A protein and the small-molecule ligand that binds it are described below.
Small molecule (SMILES): CC(=O)N[C@@H]1[C@@H](O[C@@H]2O[C@H](CO)[C@H](O)[C@H](O[C@]3(C(=O)O)C[C@H](O)[C@@H](NC(C)=O)[C@H]([C@H](O)[C@H](O)CO)O3)[C@H]2O)[C@H](O)[C@@H](CO)O[C@H]1O

Sequence of chain 2.C:
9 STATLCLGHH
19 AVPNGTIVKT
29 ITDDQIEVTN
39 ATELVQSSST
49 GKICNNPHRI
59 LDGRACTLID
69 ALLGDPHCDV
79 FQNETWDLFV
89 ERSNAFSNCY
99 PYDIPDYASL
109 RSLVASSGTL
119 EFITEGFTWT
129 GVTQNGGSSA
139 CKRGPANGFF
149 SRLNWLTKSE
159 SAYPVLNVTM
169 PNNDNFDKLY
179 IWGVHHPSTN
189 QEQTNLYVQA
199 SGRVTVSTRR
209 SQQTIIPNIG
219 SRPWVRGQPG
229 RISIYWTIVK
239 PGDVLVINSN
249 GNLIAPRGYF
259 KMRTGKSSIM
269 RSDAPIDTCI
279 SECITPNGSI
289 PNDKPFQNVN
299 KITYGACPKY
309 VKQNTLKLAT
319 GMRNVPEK

Binding-site contacts:
Ligand atom C4 contacts residue GLY135 of chain 2.C at 3.7 Å.
Ligand atom O1A contacts residue GLN226 of chain 2.C at 4.0 Å.
Ligand atom C2 contacts residue GLN226 of chain 2.C at 3.8 Å.
Ligand atom O9 contacts residue GLY228 of chain 2.C at 4.0 Å.
Ligand atom O8 contacts residue TRP153 of chain 2.C at 3.7 Å.
Ligand atom C6 contacts residue GLU190 of chain 2.C at 3.7 Å.
Ligand atom C1 contacts residue SER137 of chain 2.C at 3.7 Å.
Ligand atom C9 contacts residue HIS183 of chain 2.C at 3.4 Å.
Ligand atom O7 contacts residue LEU194 of chain 2.C at 3.5 Å.
Ligand atom O4 contacts residue GLN226 of chain 2.C at 3.5 Å (h-bond).
Ligand atom C8 contacts residue TRP153 of chain 2.C at 3.8 Å (hydrophobic).
Ligand atom O1B contacts residue SER137 of chain 2.C at 3.8 Å.
Ligand atom C11 contacts residue THR155 of chain 2.C at 3.9 Å.
Ligand atom O8 contacts residue GLN226 of chain 2.C at 2.7 Å (h-bond).
Ligand atom O9 contacts residue HIS183 of chain 2.C at 3.5 Å (h-bond).
Ligand atom C1 contacts residue GLN226 of chain 2.C at 3.2 Å.
Ligand atom O9 contacts residue TYR98 of chain 2.C at 2.7 Å (h-bond).
Ligand atom N5 contacts residue GLY135 of chain 2.C at 2.9 Å (h-bond).
Ligand atom C10 contacts residue GLY135 of chain 2.C at 3.7 Å.
Ligand atom C9 contacts residue GLN226 of chain 2.C at 4.1 Å.
Ligand atom O1B contacts residue GLN226 of chain 2.C at 2.5 Å (h-bond).
Ligand atom O6 contacts residue GLN226 of chain 2.C at 4.0 Å.
Ligand atom O1B contacts residue SER136 of chain 2.C at 2.5 Å (h-bond).
Ligand atom C1 contacts residue SER136 of chain 2.C at 3.2 Å.
Ligand atom O9 contacts residue GLU190 of chain 2.C at 3.0 Å (salt-bridge).
Ligand atom O3 contacts residue GLN226 of chain 2.C at 3.5 Å (h-bond).
Ligand atom C11 contacts residue GLY135 of chain 2.C at 3.8 Å.
Ligand atom C9 contacts residue TRP153 of chain 2.C at 3.6 Å (hydrophobic).
Ligand atom C8 contacts residue TYR98 of chain 2.C at 3.8 Å (hydrophobic).
Ligand atom O9 contacts residue GLN226 of chain 2.C at 3.4 Å (h-bond).
Ligand atom C11 contacts residue TRP153 of chain 2.C at 3.5 Å (hydrophobic).
Ligand atom O10 contacts residue LEU194 of chain 2.C at 3.8 Å.
Ligand atom C9 contacts residue TYR98 of chain 2.C at 3.1 Å (hydrophobic).
Ligand atom C8 contacts residue GLN226 of chain 2.C at 3.5 Å.
Ligand atom O1A contacts residue SER136 of chain 2.C at 3.2 Å.
Ligand atom O8 contacts residue TYR98 of chain 2.C at 3.2 Å.
Ligand atom O1A contacts residue SER137 of chain 2.C at 2.8 Å (h-bond).
Ligand atom C9 contacts residue GLU190 of chain 2.C at 3.3 Å.
Ligand atom C5 contacts residue GLY135 of chain 2.C at 3.7 Å.
Ligand atom C7 contacts residue TRP153 of chain 2.C at 3.5 Å (hydrophobic).